Binding-site contacts:
Ligand atom C6 contacts residue ASN21 of chain 11.E at 3.3 Å.
Ligand atom C2 contacts residue ASN21 of chain 11.E at 2.5 Å.
Ligand atom O7 contacts residue ASN21 of chain 11.E at 4.0 Å.
Ligand atom O6 contacts residue ASN21 of chain 11.E at 4.3 Å.
Ligand atom C1 contacts residue ASN21 of chain 11.E at 1.4 Å.
Ligand atom C5 contacts residue ASN21 of chain 11.E at 3.3 Å.
Ligand atom C3 contacts residue ASN21 of chain 11.E at 3.7 Å.
Ligand atom C4 contacts residue ASN21 of chain 11.E at 3.8 Å.
Ligand atom C7 contacts residue ASN21 of chain 11.E at 4.0 Å.
Ligand atom O5 contacts residue ASN21 of chain 11.E at 2.5 Å (h-bond).
Ligand atom N2 contacts residue ASN21 of chain 11.E at 3.3 Å (h-bond).

This protein binds this small molecule.
Small molecule (SMILES): CC(=O)N[C@@H]1[C@@H](O)[C@H](O)[C@@H](CO)O[C@H]1O

Sequence of chain 11.E:
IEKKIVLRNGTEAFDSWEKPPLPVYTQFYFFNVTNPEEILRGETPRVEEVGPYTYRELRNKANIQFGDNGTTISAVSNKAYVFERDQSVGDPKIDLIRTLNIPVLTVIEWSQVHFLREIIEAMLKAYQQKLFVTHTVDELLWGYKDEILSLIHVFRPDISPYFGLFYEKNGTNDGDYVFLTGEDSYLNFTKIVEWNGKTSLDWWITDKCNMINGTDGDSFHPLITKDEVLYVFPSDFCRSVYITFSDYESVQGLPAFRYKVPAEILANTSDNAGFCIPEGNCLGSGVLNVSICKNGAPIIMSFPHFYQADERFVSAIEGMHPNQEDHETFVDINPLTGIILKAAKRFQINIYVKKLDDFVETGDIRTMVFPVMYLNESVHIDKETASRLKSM